Binding-site contacts:
Ligand atom OXT contacts residue MET78 of chain 56.A at 3.5 Å (h-bond).
Ligand atom CA contacts residue CYS1 of chain 56.P at 2.4 Å (hydrophobic).
Ligand atom O contacts residue TRP154 of chain 60.A at 4.1 Å.
Ligand atom CA contacts residue MET78 of chain 56.A at 4.0 Å (hydrophobic).
Ligand atom C contacts residue ARG229 of chain 56.A at 3.7 Å.
Ligand atom O contacts residue ARG216 of chain 60.A at 2.9 Å (salt-bridge).
Ligand atom N contacts residue SER151 of chain 60.A at 3.5 Å (h-bond).
Ligand atom C contacts residue LEU75 of chain 56.A at 4.2 Å (hydrophobic).
Ligand atom C contacts residue ARG216 of chain 60.A at 3.6 Å.
Ligand atom CA contacts residue TRP154 of chain 60.A at 4.3 Å (hydrophobic).
Ligand atom OXT contacts residue ASP150 of chain 60.A at 4.3 Å.
Ligand atom O contacts residue ARG229 of chain 56.A at 2.9 Å (salt-bridge).
Ligand atom C contacts residue TRP154 of chain 60.A at 4.1 Å (hydrophobic).
Ligand atom O contacts residue LEU75 of chain 56.A at 3.8 Å.
Ligand atom CA contacts residue GLN155 of chain 60.A at 4.3 Å.
Ligand atom CA contacts residue SER151 of chain 60.A at 4.0 Å.
Ligand atom C contacts residue MET78 of chain 56.A at 3.6 Å (hydrophobic).
Ligand atom O contacts residue MET78 of chain 56.A at 3.9 Å.
Ligand atom N contacts residue CYS1 of chain 56.P at 1.3 Å.
Ligand atom N contacts residue ASP150 of chain 60.A at 3.4 Å (salt-bridge).
Ligand atom OXT contacts residue ARG229 of chain 56.A at 3.1 Å (salt-bridge).
Ligand atom N contacts residue MET78 of chain 56.A at 3.8 Å.
Ligand atom CA contacts residue LEU75 of chain 56.A at 3.7 Å (hydrophobic).
Ligand atom C contacts residue CYS1 of chain 56.P at 3.7 Å (hydrophobic).
Ligand atom OXT contacts residue CYS1 of chain 56.P at 4.0 Å.
Ligand atom N contacts residue TYR152 of chain 60.A at 4.2 Å.
Ligand atom OXT contacts residue ARG216 of chain 60.A at 3.0 Å (salt-bridge).

The small molecule below binds the protein below.
Small molecule (SMILES): NCC(=O)O

Sequence of chain 56.A:
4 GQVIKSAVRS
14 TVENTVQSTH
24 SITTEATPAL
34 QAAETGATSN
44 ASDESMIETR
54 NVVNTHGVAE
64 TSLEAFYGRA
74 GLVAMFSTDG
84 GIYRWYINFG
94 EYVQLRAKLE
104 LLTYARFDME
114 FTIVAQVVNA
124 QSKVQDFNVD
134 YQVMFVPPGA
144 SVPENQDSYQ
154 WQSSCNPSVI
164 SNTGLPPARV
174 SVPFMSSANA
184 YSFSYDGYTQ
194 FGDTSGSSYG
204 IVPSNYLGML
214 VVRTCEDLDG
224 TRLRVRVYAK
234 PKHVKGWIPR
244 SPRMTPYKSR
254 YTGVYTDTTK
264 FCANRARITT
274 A

Sequence of chain 60.A:
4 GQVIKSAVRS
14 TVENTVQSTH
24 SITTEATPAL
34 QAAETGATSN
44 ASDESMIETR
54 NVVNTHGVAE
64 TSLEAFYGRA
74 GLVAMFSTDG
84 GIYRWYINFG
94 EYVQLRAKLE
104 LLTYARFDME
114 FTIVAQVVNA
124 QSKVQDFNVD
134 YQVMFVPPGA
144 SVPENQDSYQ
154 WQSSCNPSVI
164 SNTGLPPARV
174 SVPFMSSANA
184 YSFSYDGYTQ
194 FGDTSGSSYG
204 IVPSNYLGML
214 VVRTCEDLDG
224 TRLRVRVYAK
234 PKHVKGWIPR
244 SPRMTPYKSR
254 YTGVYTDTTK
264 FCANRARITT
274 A